Sequence of chain 57.D:
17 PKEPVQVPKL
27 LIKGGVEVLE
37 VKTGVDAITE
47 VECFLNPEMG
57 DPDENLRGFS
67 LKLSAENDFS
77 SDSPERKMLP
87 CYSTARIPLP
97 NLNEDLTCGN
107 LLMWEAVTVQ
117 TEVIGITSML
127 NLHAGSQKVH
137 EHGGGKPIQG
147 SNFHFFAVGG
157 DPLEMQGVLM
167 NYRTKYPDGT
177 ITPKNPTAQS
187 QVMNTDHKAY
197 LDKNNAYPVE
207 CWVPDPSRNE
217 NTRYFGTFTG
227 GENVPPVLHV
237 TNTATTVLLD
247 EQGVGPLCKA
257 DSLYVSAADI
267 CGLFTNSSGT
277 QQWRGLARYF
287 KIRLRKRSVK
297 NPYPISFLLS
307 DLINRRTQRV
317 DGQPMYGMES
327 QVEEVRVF

Sequence of chain 57.E:
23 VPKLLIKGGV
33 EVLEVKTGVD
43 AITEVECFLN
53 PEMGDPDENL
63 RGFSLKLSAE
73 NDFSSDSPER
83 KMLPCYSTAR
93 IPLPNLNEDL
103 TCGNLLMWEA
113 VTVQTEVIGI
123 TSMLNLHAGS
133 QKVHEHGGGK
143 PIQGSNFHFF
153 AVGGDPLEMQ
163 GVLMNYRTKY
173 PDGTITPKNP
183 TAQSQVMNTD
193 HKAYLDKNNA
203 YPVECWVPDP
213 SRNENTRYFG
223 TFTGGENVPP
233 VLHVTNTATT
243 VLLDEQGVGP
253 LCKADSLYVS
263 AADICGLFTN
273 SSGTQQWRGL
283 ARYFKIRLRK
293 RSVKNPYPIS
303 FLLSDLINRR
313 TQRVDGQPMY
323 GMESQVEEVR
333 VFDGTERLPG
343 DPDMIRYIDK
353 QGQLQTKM

Sequence of chain 57.A:
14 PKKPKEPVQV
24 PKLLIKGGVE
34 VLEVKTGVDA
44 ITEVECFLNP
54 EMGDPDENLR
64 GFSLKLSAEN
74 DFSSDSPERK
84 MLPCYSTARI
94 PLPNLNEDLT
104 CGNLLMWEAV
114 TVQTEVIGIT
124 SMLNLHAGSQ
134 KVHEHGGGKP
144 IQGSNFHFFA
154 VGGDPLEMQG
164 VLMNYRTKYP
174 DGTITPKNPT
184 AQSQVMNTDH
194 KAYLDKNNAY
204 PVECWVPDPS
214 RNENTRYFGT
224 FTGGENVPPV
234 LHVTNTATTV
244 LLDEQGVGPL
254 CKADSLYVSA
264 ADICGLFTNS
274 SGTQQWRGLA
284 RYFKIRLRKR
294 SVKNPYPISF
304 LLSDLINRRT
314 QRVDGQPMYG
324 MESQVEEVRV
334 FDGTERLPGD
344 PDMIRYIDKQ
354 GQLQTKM

A protein and the small-molecule ligand that binds it are described below.
Small molecule (SMILES): CC(=O)N[C@H]1[C@H]([C@H](O)[C@H](O)CO)O[C@@](O[C@H](CO)[C@@H](O)[C@@H]2O[C@@H](C(=O)O)C[C@H](O)[C@H]2NC(C)=O)(C(=O)O)C[C@@H]1O

Binding-site contacts:
Ligand atom O1A contacts residue LYS68 of chain 57.E at 3.8 Å.
Ligand atom C1 contacts residue LYS68 of chain 57.E at 3.8 Å.
Ligand atom O7 contacts residue LEU62 of chain 57.E at 3.3 Å.
Ligand atom C11 contacts residue THR276 of chain 57.E at 3.4 Å.
Ligand atom C11 contacts residue PHE270 of chain 57.E at 3.9 Å (hydrophobic).
Ligand atom O1B contacts residue LYS68 of chain 57.E at 3.1 Å.
Ligand atom C11 contacts residue HIS138 of chain 57.D at 3.5 Å.
Ligand atom O1B contacts residue SER274 of chain 57.E at 3.3 Å (h-bond).
Ligand atom C11 contacts residue GLN278 of chain 57.E at 3.5 Å.
Ligand atom C9 contacts residue GLN278 of chain 57.E at 3.3 Å.
Ligand atom N5 contacts residue GLN278 of chain 57.E at 3.7 Å.
Ligand atom C9 contacts residue LEU67 of chain 57.E at 4.0 Å (hydrophobic).
Ligand atom O8 contacts residue ASN272 of chain 57.E at 3.5 Å (h-bond).
Ligand atom C11 contacts residue ASN272 of chain 57.E at 3.5 Å.
Ligand atom O1B contacts residue THR276 of chain 57.E at 3.4 Å (h-bond).
Ligand atom C7 contacts residue LEU62 of chain 57.E at 3.8 Å (hydrophobic).
Ligand atom N5 contacts residue LEU62 of chain 57.E at 3.9 Å.
Ligand atom C9 contacts residue LYS68 of chain 57.E at 3.8 Å.
Ligand atom O9 contacts residue LYS68 of chain 57.E at 2.9 Å (salt-bridge).
Ligand atom C1 contacts residue THR276 of chain 57.E at 3.3 Å.
Ligand atom O10 contacts residue PHE75 of chain 57.A at 3.9 Å.
Ligand atom O8 contacts residue THR276 of chain 57.E at 4.0 Å.
Ligand atom N5 contacts residue ASN272 of chain 57.E at 3.2 Å (h-bond).
Ligand atom O1A contacts residue ASN272 of chain 57.E at 3.6 Å.
Ligand atom C11 contacts residue PHE65 of chain 57.E at 3.7 Å (hydrophobic).
Ligand atom C10 contacts residue GLN278 of chain 57.E at 4.0 Å.
Ligand atom O10 contacts residue LEU62 of chain 57.E at 2.8 Å.
Ligand atom C10 contacts residue LEU62 of chain 57.E at 3.1 Å (hydrophobic).
Ligand atom C6 contacts residue ASN272 of chain 57.E at 3.7 Å.
Ligand atom O8 contacts residue GLN278 of chain 57.E at 3.5 Å (h-bond).
Ligand atom C6 contacts residue LYS68 of chain 57.E at 4.0 Å.
Ligand atom O1A contacts residue THR276 of chain 57.E at 2.6 Å (h-bond).
Ligand atom C10 contacts residue ASN272 of chain 57.E at 3.9 Å.
Ligand atom C8 contacts residue GLN278 of chain 57.E at 3.7 Å.
Ligand atom C7 contacts residue GLN278 of chain 57.E at 3.9 Å.
Ligand atom O8 contacts residue LYS68 of chain 57.E at 3.3 Å.
Ligand atom O9 contacts residue GLN278 of chain 57.E at 4.0 Å.
Ligand atom C11 contacts residue LEU62 of chain 57.E at 3.5 Å (hydrophobic).
Ligand atom C11 contacts residue PHE75 of chain 57.A at 3.5 Å (hydrophobic).
Ligand atom O9 contacts residue LEU67 of chain 57.E at 3.1 Å.